Binding-site contacts:
Ligand atom C2 contacts residue ARG210 of chain 1.A at 3.5 Å.
Ligand atom C7 contacts residue GLN59 of chain 1.A at 3.6 Å.
Ligand atom C3 contacts residue ARG210 of chain 1.A at 3.8 Å.
Ligand atom C5 contacts residue GLU207 of chain 1.A at 3.5 Å.
Ligand atom C1 contacts residue LEU16 of chain 1.A at 3.8 Å (hydrophobic).
Ligand atom N1 contacts residue ARG183 of chain 1.A at 3.7 Å.
Ligand atom C14 contacts residue ASP157 of chain 1.A at 3.6 Å.
Ligand atom S1 contacts residue ARG206 of chain 1.A at 3.7 Å.
Ligand atom C16 contacts residue TYR69 of chain 1.A at 3.7 Å (hydrophobic).
Ligand atom O1 contacts residue LEU16 of chain 1.A at 3.6 Å.
Ligand atom C20 contacts residue GLU207 of chain 1.A at 3.6 Å.
Ligand atom C17 contacts residue ARG206 of chain 1.A at 3.8 Å.
Ligand atom O3 contacts residue TYR69 of chain 1.A at 2.7 Å (h-bond).
Ligand atom C16 contacts residue ASP157 of chain 1.A at 3.7 Å.
Ligand atom C19 contacts residue ARG210 of chain 1.A at 3.7 Å.
Ligand atom C8 contacts residue GLU207 of chain 1.A at 3.5 Å.
Ligand atom C9 contacts residue TYR69 of chain 1.A at 3.5 Å (hydrophobic).
Ligand atom C10 contacts residue TYR69 of chain 1.A at 3.4 Å (hydrophobic).
Ligand atom O5 contacts residue GLY182 of chain 1.A at 3.6 Å (h-bond).
Ligand atom N1 contacts residue ASP157 of chain 1.A at 2.6 Å (salt-bridge).
Ligand atom C13 contacts residue GLY15 of chain 1.A at 3.7 Å.
Ligand atom O5 contacts residue ARG183 of chain 1.A at 3.6 Å.
Ligand atom O4 contacts residue ARG210 of chain 1.A at 3.2 Å (salt-bridge).
Ligand atom O4 contacts residue GLU207 of chain 1.A at 2.6 Å (salt-bridge).
Ligand atom C17 contacts residue GLU207 of chain 1.A at 3.4 Å.
Ligand atom C18 contacts residue THR186 of chain 1.A at 3.6 Å.
Ligand atom C6 contacts residue GLN59 of chain 1.A at 3.3 Å.
Ligand atom C15 contacts residue GLU207 of chain 1.A at 3.6 Å.
Ligand atom O3 contacts residue GLU207 of chain 1.A at 3.5 Å (salt-bridge).
Ligand atom C18 contacts residue ARG210 of chain 1.A at 3.6 Å.
Ligand atom C11 contacts residue TYR69 of chain 1.A at 3.6 Å (hydrophobic).
Ligand atom O5 contacts residue LYS213 of chain 1.A at 3.6 Å (salt-bridge).
Ligand atom S1 contacts residue GLU207 of chain 1.A at 3.6 Å.
Ligand atom C17 contacts residue TYR69 of chain 1.A at 3.7 Å (hydrophobic).
Ligand atom C18 contacts residue ASP157 of chain 1.A at 3.6 Å.
Ligand atom O5 contacts residue ARG210 of chain 1.A at 3.5 Å.
Ligand atom C10 contacts residue ILE34 of chain 1.A at 3.7 Å (hydrophobic).
Ligand atom C6 contacts residue PRO32 of chain 1.A at 3.6 Å (hydrophobic).
Ligand atom O5 contacts residue THR186 of chain 1.A at 2.5 Å (h-bond).
Ligand atom C12 contacts residue GLY15 of chain 1.A at 3.0 Å.

The small molecule below binds the protein below.
Small molecule (SMILES): C/C1=C/C(=O)O[C@@H]2C[C@@H](CC[C@H](C)/C=C\CC1)O[C@@](O)([C@@H]1CSC(=O)N1)C2

Sequence of chain 1.A:
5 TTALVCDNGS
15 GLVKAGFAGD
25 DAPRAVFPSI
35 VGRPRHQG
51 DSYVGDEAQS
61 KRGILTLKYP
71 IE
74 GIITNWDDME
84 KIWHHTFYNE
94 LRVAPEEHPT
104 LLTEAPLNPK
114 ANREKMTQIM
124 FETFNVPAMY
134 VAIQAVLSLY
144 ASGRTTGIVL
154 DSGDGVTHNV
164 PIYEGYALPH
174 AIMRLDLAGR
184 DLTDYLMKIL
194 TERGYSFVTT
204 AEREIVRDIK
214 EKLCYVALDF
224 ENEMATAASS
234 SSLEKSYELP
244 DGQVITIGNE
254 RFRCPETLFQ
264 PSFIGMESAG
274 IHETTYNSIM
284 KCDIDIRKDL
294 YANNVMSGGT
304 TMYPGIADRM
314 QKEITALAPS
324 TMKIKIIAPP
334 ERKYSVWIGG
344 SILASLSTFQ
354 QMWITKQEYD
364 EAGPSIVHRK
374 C